The small molecule below binds the protein below.
Small molecule (SMILES): CC(=O)N[C@H]1[C@H](O[C@H]2[C@H](O)[C@@H](NC(C)=O)CO[C@@H]2CO)O[C@H](CO)[C@@H](O[C@@H]2O[C@H](CO)[C@@H](O)[C@H](O)[C@@H]2O)[C@@H]1O

Sequence of chain 1.C:
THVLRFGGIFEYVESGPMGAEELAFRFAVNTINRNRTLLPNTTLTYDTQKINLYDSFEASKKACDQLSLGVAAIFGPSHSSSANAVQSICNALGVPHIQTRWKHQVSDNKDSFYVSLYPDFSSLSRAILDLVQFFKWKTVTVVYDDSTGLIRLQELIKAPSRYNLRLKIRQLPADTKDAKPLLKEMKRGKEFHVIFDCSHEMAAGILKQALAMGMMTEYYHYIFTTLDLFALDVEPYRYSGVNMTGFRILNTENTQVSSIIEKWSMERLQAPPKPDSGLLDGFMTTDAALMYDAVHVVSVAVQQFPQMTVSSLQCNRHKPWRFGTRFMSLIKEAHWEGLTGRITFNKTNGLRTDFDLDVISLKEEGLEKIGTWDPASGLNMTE

Binding-site contacts:
Ligand atom C1 contacts residue ARG158 of chain 1.C at 3.8 Å.
Ligand atom C3 contacts residue ARG158 of chain 1.C at 4.1 Å.
Ligand atom C8 contacts residue THR385 of chain 1.C at 3.5 Å.
Ligand atom O5 contacts residue THR380 of chain 1.C at 4.4 Å.
Ligand atom C5 contacts residue ASN378 of chain 1.C at 3.7 Å.
Ligand atom C1 contacts residue ASN378 of chain 1.C at 1.5 Å.
Ligand atom C8 contacts residue ASN378 of chain 1.C at 4.1 Å.
Ligand atom C7 contacts residue ASN378 of chain 1.C at 3.8 Å.
Ligand atom C6 contacts residue ASN378 of chain 1.C at 4.5 Å.
Ligand atom C5 contacts residue ARG158 of chain 1.C at 4.0 Å.
Ligand atom O5 contacts residue ASN378 of chain 1.C at 2.4 Å (h-bond).
Ligand atom C1 contacts residue THR380 of chain 1.C at 4.1 Å.
Ligand atom O3 contacts residue ARG158 of chain 1.C at 4.3 Å.
Ligand atom C6 contacts residue PRO407 of chain 1.C at 3.8 Å (hydrophobic).
Ligand atom N2 contacts residue ASN378 of chain 1.C at 3.0 Å (h-bond).
Ligand atom C4 contacts residue ASN378 of chain 1.C at 4.2 Å.
Ligand atom C1 contacts residue THR385 of chain 1.C at 4.4 Å.
Ligand atom C3 contacts residue ASN378 of chain 1.C at 3.9 Å.
Ligand atom O5 contacts residue ASN381 of chain 1.C at 4.3 Å.
Ligand atom O6 contacts residue ASN378 of chain 1.C at 3.8 Å.
Ligand atom O6 contacts residue ASN381 of chain 1.C at 4.1 Å.
Ligand atom C8 contacts residue ASP386 of chain 1.C at 4.3 Å.
Ligand atom O5 contacts residue ARG158 of chain 1.C at 4.4 Å.
Ligand atom C2 contacts residue ASN378 of chain 1.C at 2.5 Å.
Ligand atom C2 contacts residue THR385 of chain 1.C at 4.1 Å.
Ligand atom C2 contacts residue ARG158 of chain 1.C at 3.7 Å.
Ligand atom O6 contacts residue PRO407 of chain 1.C at 3.6 Å (h-bond).